A small-molecule ligand and the protein it binds are described below.
Small molecule (SMILES): Nc1ncnc2[nH]cnc12

Binding-site contacts:
Ligand atom N9 contacts residue MET4954 of chain 1.A at 3.4 Å.
Ligand atom C6 contacts residue LEU4985 of chain 1.A at 3.8 Å (hydrophobic).
Ligand atom N9 contacts residue PHE4959 of chain 1.A at 4.5 Å.
Ligand atom C6 contacts residue HIS4983 of chain 1.A at 3.6 Å.
Ligand atom C5 contacts residue THR4979 of chain 1.A at 3.5 Å.
Ligand atom C2 contacts residue LEU4985 of chain 1.A at 4.0 Å (hydrophobic).
Ligand atom C8 contacts residue MET4954 of chain 1.A at 4.0 Å (hydrophobic).
Ligand atom N7 contacts residue LYS4957 of chain 1.A at 4.1 Å.
Ligand atom C2 contacts residue THR4979 of chain 1.A at 3.3 Å.
Ligand atom N7 contacts residue CYS4958 of chain 1.A at 3.7 Å.
Ligand atom N9 contacts residue THR4979 of chain 1.A at 4.2 Å.
Ligand atom C4 contacts residue THR4979 of chain 1.A at 3.8 Å.
Ligand atom N7 contacts residue THR4979 of chain 1.A at 3.6 Å.
Ligand atom N3 contacts residue THR4979 of chain 1.A at 3.9 Å.
Ligand atom N6 contacts residue ASN4984 of chain 1.A at 3.5 Å.
Ligand atom N3 contacts residue LEU4985 of chain 1.A at 4.3 Å.
Ligand atom N1 contacts residue ASN4984 of chain 1.A at 3.3 Å (h-bond).
Ligand atom N6 contacts residue ILE4960 of chain 1.A at 3.9 Å.
Ligand atom C8 contacts residue PHE4959 of chain 1.A at 3.4 Å (hydrophobic).
Ligand atom N1 contacts residue LEU4985 of chain 1.A at 3.2 Å (h-bond).
Ligand atom N1 contacts residue HIS4983 of chain 1.A at 4.1 Å.
Ligand atom C5 contacts residue PHE4959 of chain 1.A at 4.0 Å (hydrophobic).
Ligand atom C6 contacts residue ASN4984 of chain 1.A at 4.0 Å.
Ligand atom N1 contacts residue THR4979 of chain 1.A at 3.2 Å (h-bond).
Ligand atom C4 contacts residue MET4954 of chain 1.A at 4.0 Å (hydrophobic).
Ligand atom C2 contacts residue ASN4984 of chain 1.A at 3.6 Å.
Ligand atom C8 contacts residue THR4979 of chain 1.A at 3.9 Å.
Ligand atom C8 contacts residue CYS4958 of chain 1.A at 4.0 Å (hydrophobic).
Ligand atom N7 contacts residue PHE4959 of chain 1.A at 2.9 Å (h-bond).
Ligand atom N6 contacts residue HIS4983 of chain 1.A at 2.4 Å (h-bond).
Ligand atom N6 contacts residue THR4979 of chain 1.A at 4.0 Å.
Ligand atom C6 contacts residue THR4979 of chain 1.A at 3.7 Å.
Ligand atom N6 contacts residue LEU4985 of chain 1.A at 3.6 Å.
Ligand atom N6 contacts residue CYS4958 of chain 1.A at 4.1 Å.
Ligand atom C8 contacts residue LYS4957 of chain 1.A at 3.5 Å.
Ligand atom N3 contacts residue MET4954 of chain 1.A at 4.4 Å.

Sequence of chain 1.A:
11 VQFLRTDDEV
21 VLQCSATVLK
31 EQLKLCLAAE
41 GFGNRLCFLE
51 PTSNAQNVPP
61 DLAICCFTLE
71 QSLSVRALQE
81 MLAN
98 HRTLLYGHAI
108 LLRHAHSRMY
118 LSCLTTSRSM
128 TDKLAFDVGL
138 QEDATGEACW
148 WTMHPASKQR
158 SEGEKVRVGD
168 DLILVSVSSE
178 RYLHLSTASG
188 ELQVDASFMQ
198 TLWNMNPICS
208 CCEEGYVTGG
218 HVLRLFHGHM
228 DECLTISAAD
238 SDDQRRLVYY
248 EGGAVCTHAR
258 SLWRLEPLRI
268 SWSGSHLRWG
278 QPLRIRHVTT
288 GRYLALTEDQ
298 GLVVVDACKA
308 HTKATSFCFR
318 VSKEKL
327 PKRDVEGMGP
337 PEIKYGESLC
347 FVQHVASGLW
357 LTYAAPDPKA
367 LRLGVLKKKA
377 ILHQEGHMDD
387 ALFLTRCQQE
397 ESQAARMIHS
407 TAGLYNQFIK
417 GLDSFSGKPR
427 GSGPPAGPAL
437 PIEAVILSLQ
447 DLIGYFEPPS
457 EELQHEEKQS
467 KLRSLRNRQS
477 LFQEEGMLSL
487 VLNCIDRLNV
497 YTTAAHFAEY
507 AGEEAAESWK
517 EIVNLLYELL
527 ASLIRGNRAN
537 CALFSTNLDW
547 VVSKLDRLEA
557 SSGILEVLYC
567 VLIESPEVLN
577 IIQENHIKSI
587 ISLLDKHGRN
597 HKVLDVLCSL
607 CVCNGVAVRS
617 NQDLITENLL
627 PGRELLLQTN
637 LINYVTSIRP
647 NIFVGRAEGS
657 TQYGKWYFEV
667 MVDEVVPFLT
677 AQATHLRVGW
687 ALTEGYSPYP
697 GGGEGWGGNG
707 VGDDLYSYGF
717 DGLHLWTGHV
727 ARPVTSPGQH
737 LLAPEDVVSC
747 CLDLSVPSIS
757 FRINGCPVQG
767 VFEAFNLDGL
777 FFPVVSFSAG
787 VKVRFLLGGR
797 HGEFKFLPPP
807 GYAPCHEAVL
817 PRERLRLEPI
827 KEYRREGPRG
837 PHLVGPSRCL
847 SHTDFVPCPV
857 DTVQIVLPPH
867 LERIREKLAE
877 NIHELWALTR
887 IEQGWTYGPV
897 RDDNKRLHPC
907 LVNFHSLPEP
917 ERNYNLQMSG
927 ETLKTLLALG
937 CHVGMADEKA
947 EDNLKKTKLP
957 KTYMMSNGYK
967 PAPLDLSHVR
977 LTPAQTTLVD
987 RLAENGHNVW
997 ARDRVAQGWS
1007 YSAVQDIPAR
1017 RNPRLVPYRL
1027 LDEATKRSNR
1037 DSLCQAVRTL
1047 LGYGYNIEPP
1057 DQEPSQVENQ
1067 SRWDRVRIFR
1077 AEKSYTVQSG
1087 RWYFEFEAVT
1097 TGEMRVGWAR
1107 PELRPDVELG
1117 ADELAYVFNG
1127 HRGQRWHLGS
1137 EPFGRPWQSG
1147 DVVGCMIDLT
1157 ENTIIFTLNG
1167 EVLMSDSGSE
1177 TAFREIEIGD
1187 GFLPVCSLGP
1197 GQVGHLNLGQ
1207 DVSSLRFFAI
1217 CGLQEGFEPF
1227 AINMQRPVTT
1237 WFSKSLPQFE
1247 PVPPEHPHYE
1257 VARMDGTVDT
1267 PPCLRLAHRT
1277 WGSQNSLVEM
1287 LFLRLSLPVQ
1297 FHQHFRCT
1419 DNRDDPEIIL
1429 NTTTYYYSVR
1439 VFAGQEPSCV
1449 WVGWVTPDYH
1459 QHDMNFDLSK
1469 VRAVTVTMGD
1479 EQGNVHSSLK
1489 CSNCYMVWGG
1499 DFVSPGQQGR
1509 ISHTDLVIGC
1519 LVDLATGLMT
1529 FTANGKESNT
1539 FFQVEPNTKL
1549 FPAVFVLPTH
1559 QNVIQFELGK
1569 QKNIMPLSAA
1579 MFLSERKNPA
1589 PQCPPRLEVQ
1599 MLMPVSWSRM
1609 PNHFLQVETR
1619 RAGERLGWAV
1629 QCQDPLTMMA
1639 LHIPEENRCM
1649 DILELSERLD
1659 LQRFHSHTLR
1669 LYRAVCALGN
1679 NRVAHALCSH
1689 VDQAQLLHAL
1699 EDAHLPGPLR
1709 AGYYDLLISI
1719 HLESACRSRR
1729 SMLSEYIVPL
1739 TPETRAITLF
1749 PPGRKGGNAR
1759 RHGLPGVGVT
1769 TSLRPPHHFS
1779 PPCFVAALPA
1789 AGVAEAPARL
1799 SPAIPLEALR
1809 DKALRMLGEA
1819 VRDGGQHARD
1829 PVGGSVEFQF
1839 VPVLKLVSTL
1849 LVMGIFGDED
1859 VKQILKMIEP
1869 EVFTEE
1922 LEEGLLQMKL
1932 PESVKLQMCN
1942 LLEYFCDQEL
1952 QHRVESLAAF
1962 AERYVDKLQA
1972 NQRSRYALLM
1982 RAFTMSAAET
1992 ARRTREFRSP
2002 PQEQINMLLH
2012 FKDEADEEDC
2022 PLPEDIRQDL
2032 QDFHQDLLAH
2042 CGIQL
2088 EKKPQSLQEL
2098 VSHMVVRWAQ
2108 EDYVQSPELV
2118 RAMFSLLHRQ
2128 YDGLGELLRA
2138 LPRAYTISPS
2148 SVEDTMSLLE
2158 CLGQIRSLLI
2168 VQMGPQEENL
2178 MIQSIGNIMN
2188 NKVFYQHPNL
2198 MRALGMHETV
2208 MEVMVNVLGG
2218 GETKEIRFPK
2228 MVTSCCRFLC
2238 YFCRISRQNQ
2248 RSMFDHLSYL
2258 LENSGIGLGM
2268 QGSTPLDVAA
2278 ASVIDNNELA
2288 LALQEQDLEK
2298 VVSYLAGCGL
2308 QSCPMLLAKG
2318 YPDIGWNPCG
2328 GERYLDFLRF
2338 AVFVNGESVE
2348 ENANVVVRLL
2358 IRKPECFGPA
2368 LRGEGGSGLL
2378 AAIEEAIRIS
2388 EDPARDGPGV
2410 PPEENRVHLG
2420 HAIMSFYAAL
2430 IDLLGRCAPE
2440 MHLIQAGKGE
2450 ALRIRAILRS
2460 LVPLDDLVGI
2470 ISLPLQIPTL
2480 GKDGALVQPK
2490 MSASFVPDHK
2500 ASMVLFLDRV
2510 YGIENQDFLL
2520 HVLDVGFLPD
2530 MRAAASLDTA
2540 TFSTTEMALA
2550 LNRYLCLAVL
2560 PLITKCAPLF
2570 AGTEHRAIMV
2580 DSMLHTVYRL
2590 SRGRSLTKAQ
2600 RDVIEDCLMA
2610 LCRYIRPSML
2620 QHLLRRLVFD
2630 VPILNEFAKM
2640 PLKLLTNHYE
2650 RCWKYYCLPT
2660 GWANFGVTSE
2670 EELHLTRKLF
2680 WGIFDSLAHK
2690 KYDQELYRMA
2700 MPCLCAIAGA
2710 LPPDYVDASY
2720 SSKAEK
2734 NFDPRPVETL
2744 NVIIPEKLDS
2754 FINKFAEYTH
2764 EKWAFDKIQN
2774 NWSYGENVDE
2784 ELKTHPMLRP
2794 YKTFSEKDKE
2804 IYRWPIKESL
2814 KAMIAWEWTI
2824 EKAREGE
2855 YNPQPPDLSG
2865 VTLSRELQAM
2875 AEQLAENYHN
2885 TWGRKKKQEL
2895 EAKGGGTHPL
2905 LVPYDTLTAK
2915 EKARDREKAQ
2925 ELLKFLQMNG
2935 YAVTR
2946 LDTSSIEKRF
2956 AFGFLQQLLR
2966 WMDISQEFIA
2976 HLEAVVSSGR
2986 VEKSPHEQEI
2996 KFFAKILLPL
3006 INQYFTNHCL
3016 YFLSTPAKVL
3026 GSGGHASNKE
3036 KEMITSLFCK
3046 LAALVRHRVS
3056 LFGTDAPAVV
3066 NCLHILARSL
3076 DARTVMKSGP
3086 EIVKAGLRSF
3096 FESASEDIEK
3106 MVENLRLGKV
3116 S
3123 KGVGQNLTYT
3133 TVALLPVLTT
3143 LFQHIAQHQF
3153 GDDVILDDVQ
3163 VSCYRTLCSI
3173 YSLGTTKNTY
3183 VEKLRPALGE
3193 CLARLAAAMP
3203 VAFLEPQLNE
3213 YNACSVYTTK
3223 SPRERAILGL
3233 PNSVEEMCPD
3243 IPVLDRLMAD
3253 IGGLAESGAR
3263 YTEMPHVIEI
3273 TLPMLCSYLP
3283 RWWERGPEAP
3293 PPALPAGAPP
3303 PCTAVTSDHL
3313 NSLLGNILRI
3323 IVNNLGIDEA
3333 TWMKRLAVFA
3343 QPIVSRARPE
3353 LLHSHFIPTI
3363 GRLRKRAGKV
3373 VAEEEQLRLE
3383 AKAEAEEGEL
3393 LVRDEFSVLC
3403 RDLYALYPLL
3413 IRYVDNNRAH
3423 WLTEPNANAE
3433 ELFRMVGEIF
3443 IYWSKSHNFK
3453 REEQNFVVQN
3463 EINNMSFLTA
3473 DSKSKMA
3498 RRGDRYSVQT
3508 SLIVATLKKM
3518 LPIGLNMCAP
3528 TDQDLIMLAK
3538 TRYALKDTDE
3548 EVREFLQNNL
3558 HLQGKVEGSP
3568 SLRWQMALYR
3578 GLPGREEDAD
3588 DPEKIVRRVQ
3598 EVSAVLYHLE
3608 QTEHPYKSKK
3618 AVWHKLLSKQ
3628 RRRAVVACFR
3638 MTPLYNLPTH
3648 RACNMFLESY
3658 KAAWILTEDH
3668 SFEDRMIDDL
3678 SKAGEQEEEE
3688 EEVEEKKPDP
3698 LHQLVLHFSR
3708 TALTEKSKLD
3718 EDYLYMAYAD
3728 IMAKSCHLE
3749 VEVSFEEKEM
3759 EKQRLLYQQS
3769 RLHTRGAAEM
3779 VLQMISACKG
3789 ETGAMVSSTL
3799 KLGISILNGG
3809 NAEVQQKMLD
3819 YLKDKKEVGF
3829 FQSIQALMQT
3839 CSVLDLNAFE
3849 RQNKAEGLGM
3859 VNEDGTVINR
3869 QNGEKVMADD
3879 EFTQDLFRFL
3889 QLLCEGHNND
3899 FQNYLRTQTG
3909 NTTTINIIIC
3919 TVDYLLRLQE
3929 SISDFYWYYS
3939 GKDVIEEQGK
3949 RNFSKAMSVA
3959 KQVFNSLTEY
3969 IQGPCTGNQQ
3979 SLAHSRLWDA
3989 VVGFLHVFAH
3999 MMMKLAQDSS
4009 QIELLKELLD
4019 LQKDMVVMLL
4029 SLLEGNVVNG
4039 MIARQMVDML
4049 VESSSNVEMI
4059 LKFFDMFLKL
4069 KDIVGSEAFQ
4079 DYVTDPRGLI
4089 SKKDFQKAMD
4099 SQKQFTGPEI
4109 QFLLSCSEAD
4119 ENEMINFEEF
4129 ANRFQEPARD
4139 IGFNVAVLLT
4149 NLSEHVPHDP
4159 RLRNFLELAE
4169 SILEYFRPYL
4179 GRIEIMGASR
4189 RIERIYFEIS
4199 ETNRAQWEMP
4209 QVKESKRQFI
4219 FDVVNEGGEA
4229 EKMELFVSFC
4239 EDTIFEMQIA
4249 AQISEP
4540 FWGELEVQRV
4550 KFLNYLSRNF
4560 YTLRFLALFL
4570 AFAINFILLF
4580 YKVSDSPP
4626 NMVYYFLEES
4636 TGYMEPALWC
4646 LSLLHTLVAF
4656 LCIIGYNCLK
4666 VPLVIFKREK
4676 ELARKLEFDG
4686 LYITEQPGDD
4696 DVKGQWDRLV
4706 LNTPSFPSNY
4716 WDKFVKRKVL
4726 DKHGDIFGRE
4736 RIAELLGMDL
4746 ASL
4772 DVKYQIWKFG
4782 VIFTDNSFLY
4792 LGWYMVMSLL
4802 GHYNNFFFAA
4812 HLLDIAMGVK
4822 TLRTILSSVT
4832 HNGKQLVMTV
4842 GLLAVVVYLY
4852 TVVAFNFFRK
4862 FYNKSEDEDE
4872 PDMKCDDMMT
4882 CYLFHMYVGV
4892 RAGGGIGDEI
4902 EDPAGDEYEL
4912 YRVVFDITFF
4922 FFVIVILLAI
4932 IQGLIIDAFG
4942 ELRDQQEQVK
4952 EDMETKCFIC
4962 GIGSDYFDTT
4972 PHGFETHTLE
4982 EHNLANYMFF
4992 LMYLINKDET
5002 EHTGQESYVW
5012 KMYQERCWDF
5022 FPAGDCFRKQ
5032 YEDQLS